Sequence of chain 28.D:
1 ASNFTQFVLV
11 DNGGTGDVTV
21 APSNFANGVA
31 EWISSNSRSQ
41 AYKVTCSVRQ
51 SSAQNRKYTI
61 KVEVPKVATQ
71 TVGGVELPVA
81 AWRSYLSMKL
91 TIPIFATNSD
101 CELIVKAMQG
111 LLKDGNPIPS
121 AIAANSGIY

A small-molecule ligand and the protein it binds are described below.
Small molecule (SMILES): Nc1ccn([C@@H]2O[C@H](CO[P](=O)(O)O[C@H]3[C@@H](O)[C@H](n4cnc5c(N)ncnc54)O[C@@H]3CO[P](=O)(O)O[C@H]3[C@@H](O)[C@H](n4cnc5c(=O)nc(N)[nH]c54)O[C@@H]3CO[P](=O)(O)O[C@H]3[C@@H](O)[C@H](n4cnc5c(N)ncnc54)O[C@@H]3CO[P](=O)(O)O[C@H]3[C@@H](O)[C@H](n4cnc5c(N)ncnc54)O[C@@H]3CO[P](=O)(O)O[C@H]3[C@@H](O)[C@H](n4ccc(=O)[nH]c4=O)O[C@@H]3CO[P](=O)(O)O[C@H]3[C@@H](O)[C@H](n4ccc(N)nc4=O)O[C@@H]3CO[P](=O)(O)O[C@H]3[C@@H](O)[C@H](n4ccc(=O)[nH]c4=O)O[C@@H]3CO[P](=O)(O)O[C@H]3[C@@H](O)[C@H](n4cnc5c(=O)nc(N)[nH]c54)O[C@@H]3COPO)[C@@H](O)[C@H]2O)c(=O)n1

Sequence of chain 28.C:
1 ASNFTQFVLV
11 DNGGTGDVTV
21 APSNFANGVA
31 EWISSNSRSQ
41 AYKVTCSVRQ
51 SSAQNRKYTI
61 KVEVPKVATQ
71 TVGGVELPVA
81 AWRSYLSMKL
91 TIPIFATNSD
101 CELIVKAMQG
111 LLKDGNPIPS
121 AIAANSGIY

Binding-site contacts:
Ligand atom OP2 contacts residue LYS43 of chain 28.C at 3.0 Å (salt-bridge).
Ligand atom N6 contacts residue THR59 of chain 28.C at 2.9 Å (h-bond).
Ligand atom N7 contacts residue LYS61 of chain 28.C at 3.5 Å.
Ligand atom O2' contacts residue GLU63 of chain 28.C at 3.6 Å.
Ligand atom C5' contacts residue ARG49 of chain 28.D at 3.1 Å.
Ligand atom OP2 contacts residue TYR85 of chain 28.C at 2.9 Å (h-bond).
Ligand atom O5' contacts residue LYS57 of chain 28.D at 3.1 Å (salt-bridge).
Ligand atom OP1 contacts residue LYS89 of chain 28.D at 3.3 Å (salt-bridge).
Ligand atom C2 contacts residue SER47 of chain 28.C at 3.2 Å.
Ligand atom N1 contacts residue THR59 of chain 28.C at 3.5 Å.
Ligand atom N6 contacts residue THR45 of chain 28.C at 2.9 Å (h-bond).
Ligand atom P contacts residue SER51 of chain 28.D at 3.4 Å.
Ligand atom P contacts residue LYS57 of chain 28.D at 3.2 Å.
Ligand atom OP2 contacts residue LYS57 of chain 28.D at 3.2 Å (salt-bridge).
Ligand atom N6 contacts residue THR91 of chain 28.D at 3.4 Å (h-bond).
Ligand atom N7 contacts residue THR45 of chain 28.C at 2.5 Å (h-bond).
Ligand atom C8 contacts residue TYR85 of chain 28.C at 3.7 Å (hydrophobic).
Ligand atom OP2 contacts residue LYS89 of chain 28.D at 3.4 Å (salt-bridge).
Ligand atom C5' contacts residue TYR85 of chain 28.C at 3.7 Å (hydrophobic).
Ligand atom C5 contacts residue TYR85 of chain 28.C at 3.7 Å (hydrophobic).
Ligand atom OP2 contacts residue LYS89 of chain 28.D at 3.5 Å (salt-bridge).
Ligand atom C6 contacts residue THR45 of chain 28.C at 3.5 Å.
Ligand atom O3' contacts residue ARG49 of chain 28.D at 3.0 Å (salt-bridge).
Ligand atom C8 contacts residue THR45 of chain 28.C at 3.6 Å.
Ligand atom OP2 contacts residue LYS57 of chain 28.D at 2.6 Å (salt-bridge).
Ligand atom N7 contacts residue TYR85 of chain 28.C at 3.6 Å.
Ligand atom OP1 contacts residue SER51 of chain 28.D at 2.8 Å (h-bond).
Ligand atom OP1 contacts residue ASN55 of chain 28.D at 3.4 Å (h-bond).
Ligand atom OP2 contacts residue ASN55 of chain 28.D at 3.5 Å (h-bond).
Ligand atom N1 contacts residue SER47 of chain 28.C at 2.8 Å (h-bond).
Ligand atom O3' contacts residue SER51 of chain 28.D at 3.4 Å.
Ligand atom OP1 contacts residue ARG49 of chain 28.D at 2.5 Å (salt-bridge).
Ligand atom OP1 contacts residue SER52 of chain 28.D at 2.9 Å (h-bond).
Ligand atom O5' contacts residue ARG49 of chain 28.D at 3.6 Å (salt-bridge).
Ligand atom P contacts residue LYS89 of chain 28.D at 3.4 Å.
Ligand atom C6 contacts residue TYR85 of chain 28.C at 3.7 Å (hydrophobic).
Ligand atom OP2 contacts residue SER51 of chain 28.D at 3.5 Å (h-bond).
Ligand atom OP1 contacts residue LYS57 of chain 28.D at 2.8 Å.
Ligand atom P contacts residue ARG49 of chain 28.D at 3.2 Å.
Ligand atom C5 contacts residue THR45 of chain 28.C at 3.2 Å.